Binding-site contacts:
Ligand atom N2 contacts residue ASN296 of chain 2.A at 2.9 Å (h-bond).
Ligand atom C5 contacts residue THR300 of chain 2.A at 3.3 Å.
Ligand atom O5 contacts residue ALA297 of chain 2.A at 3.6 Å.
Ligand atom C1 contacts residue ASN296 of chain 2.A at 1.5 Å.
Ligand atom C1 contacts residue ALA297 of chain 2.A at 4.2 Å (hydrophobic).
Ligand atom C6 contacts residue GOL1 of chain 2.N at 4.1 Å.
Ligand atom O6 contacts residue ALA297 of chain 2.A at 4.3 Å.
Ligand atom O6 contacts residue TRP436 of chain 2.A at 4.0 Å.
Ligand atom C6 contacts residue TRP436 of chain 2.A at 3.6 Å (hydrophobic).
Ligand atom O7 contacts residue ASN296 of chain 2.A at 3.4 Å (h-bond).
Ligand atom C4 contacts residue TYR431 of chain 2.A at 4.5 Å (hydrophobic).
Ligand atom O5 contacts residue THR300 of chain 2.A at 3.7 Å.
Ligand atom C6 contacts residue LEU432 of chain 2.A at 3.8 Å (hydrophobic).
Ligand atom O6 contacts residue LEU432 of chain 2.A at 2.9 Å (h-bond).
Ligand atom O6 contacts residue GOL1 of chain 2.N at 4.0 Å.
Ligand atom C1 contacts residue THR300 of chain 2.A at 3.8 Å.
Ligand atom O4 contacts residue GOL1 of chain 2.N at 3.7 Å.
Ligand atom O6 contacts residue TYR431 of chain 2.A at 3.9 Å.
Ligand atom O5 contacts residue ASN296 of chain 2.A at 2.4 Å (h-bond).
Ligand atom C2 contacts residue ASN296 of chain 2.A at 2.5 Å.
Ligand atom C6 contacts residue ALA297 of chain 2.A at 4.1 Å (hydrophobic).
Ligand atom C6 contacts residue THR300 of chain 2.A at 4.1 Å.
Ligand atom C4 contacts residue THR300 of chain 2.A at 4.4 Å.
Ligand atom C7 contacts residue ASN296 of chain 2.A at 3.3 Å.
Ligand atom C8 contacts residue ASN296 of chain 2.A at 4.0 Å.
Ligand atom C5 contacts residue ASN296 of chain 2.A at 3.7 Å.
Ligand atom C5 contacts residue ALA297 of chain 2.A at 4.3 Å (hydrophobic).
Ligand atom C3 contacts residue ASN296 of chain 2.A at 3.8 Å.
Ligand atom C4 contacts residue ASN296 of chain 2.A at 4.2 Å.

Sequence of chain 2.A:
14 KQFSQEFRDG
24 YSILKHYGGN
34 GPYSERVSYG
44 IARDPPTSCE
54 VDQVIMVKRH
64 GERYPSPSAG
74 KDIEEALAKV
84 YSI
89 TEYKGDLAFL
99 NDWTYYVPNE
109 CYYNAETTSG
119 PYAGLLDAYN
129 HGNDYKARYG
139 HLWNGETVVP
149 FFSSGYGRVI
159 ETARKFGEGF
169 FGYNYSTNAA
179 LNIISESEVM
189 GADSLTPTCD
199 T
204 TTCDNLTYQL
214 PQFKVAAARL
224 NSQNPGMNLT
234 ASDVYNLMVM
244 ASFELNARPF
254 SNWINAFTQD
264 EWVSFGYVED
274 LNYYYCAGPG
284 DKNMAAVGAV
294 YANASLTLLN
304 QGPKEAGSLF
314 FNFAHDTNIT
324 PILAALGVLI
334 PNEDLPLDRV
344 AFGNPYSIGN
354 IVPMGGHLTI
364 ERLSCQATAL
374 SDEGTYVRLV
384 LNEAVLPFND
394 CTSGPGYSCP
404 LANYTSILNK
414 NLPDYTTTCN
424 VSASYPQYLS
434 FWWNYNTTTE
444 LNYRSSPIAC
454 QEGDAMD

A protein and the small-molecule ligand that binds it are described below.
Small molecule (SMILES): CC(=O)N[C@@H]1[C@@H](O)[C@H](O)[C@@H](CO)O[C@H]1O